A protein and the small-molecule ligand that binds it are described below.
Small molecule (SMILES): CC[C@H](C)[C@@H](C=O)NC(=O)[C@H](CO)NC(=O)[C@H](CCCCN)NC(=O)[C@@H](N)C(C)C

Sequence of chain 5.A:
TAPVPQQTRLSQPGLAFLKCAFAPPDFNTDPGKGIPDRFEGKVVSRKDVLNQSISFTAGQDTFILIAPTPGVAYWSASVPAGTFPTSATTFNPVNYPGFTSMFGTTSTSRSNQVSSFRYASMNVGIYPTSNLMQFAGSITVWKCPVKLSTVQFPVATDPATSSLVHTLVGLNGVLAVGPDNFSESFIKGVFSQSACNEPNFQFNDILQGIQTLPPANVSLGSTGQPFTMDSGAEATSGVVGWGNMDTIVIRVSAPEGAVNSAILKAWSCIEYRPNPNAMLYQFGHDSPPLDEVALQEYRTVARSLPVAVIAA

Binding-site contacts:
Ligand atom CD1 contacts residue THR349 of chain 5.A at 4.3 Å.
Ligand atom CG2 contacts residue PHE71 of chain 5.A at 4.0 Å (hydrophobic).